Sequence of chain 1.E:
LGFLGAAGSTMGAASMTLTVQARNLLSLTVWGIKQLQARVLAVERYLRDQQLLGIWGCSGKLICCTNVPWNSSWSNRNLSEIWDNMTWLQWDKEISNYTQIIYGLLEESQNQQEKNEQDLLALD

Sequence of chain 1.D:
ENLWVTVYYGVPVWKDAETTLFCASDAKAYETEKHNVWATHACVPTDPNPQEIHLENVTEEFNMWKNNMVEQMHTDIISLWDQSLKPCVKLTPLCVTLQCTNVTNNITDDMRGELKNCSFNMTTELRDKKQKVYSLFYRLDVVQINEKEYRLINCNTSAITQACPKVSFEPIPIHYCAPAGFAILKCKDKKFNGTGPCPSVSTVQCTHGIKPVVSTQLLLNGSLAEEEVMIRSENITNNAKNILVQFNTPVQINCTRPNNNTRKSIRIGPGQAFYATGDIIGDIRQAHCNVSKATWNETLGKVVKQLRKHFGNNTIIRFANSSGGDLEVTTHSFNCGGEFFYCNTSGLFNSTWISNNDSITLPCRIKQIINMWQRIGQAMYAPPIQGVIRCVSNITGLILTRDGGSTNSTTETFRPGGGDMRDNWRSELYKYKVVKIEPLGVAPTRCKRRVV

Binding-site contacts:
Ligand atom C5 contacts residue ASN58 of chain 1.D at 3.6 Å.
Ligand atom O6 contacts residue THR18 of chain 1.E at 4.2 Å.
Ligand atom C8 contacts residue ASP113 of chain 1.E at 3.5 Å.
Ligand atom C3 contacts residue ASN58 of chain 1.D at 3.8 Å.
Ligand atom C2 contacts residue GLY16 of chain 1.E at 4.2 Å.
Ligand atom C4 contacts residue ASN58 of chain 1.D at 4.2 Å.
Ligand atom C7 contacts residue ASP113 of chain 1.E at 3.6 Å.
Ligand atom C1 contacts residue GLY16 of chain 1.E at 4.5 Å.
Ligand atom O5 contacts residue ASN58 of chain 1.D at 2.3 Å (h-bond).
Ligand atom N2 contacts residue GLY16 of chain 1.E at 4.3 Å.
Ligand atom O7 contacts residue GLY16 of chain 1.E at 4.3 Å.
Ligand atom C8 contacts residue THR18 of chain 1.E at 4.3 Å.
Ligand atom C2 contacts residue ASN58 of chain 1.D at 2.5 Å.
Ligand atom C1 contacts residue ASN58 of chain 1.D at 1.4 Å.
Ligand atom N2 contacts residue GLU57 of chain 1.D at 3.5 Å.
Ligand atom C8 contacts residue GLU57 of chain 1.D at 3.5 Å.
Ligand atom C7 contacts residue GLY16 of chain 1.E at 4.4 Å.
Ligand atom O7 contacts residue ASP113 of chain 1.E at 2.9 Å (salt-bridge).
Ligand atom O7 contacts residue ASN114 of chain 1.E at 4.1 Å.
Ligand atom O6 contacts residue ASN114 of chain 1.E at 4.3 Å.
Ligand atom C7 contacts residue GLU57 of chain 1.D at 3.9 Å.
Ligand atom C7 contacts residue ASN58 of chain 1.D at 4.2 Å.
Ligand atom N2 contacts residue ASN58 of chain 1.D at 3.0 Å (h-bond).
Ligand atom C1 contacts residue GLU57 of chain 1.D at 4.4 Å.

This small molecule binds to this protein.
Small molecule (SMILES): CC(=O)N[C@H]1[C@H](O[C@H]2[C@H](O)[C@@H](NC(C)=O)CO[C@@H]2CO)O[C@H](CO)[C@@H](O)[C@@H]1O